A small-molecule ligand and the protein it binds are described below.
Small molecule (SMILES): CC(=O)N[C@@H]1[C@@H](O)[C@H](O)[C@@H](CO)O[C@H]1O

Sequence of chain 1.B:
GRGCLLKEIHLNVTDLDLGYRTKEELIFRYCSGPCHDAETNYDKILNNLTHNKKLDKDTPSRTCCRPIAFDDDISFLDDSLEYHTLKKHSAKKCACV

Binding-site contacts:
Ligand atom C1 contacts residue GLU27 of chain 1.B at 4.3 Å.
Ligand atom C8 contacts residue ASN14 of chain 1.B at 4.0 Å.
Ligand atom C8 contacts residue HIS12 of chain 1.B at 3.3 Å.
Ligand atom N2 contacts residue ASN14 of chain 1.B at 2.9 Å (h-bond).
Ligand atom O7 contacts residue LEU13 of chain 1.B at 3.7 Å.
Ligand atom C1 contacts residue ASN14 of chain 1.B at 1.4 Å.
Ligand atom O7 contacts residue ASP17 of chain 1.B at 4.1 Å.
Ligand atom C8 contacts residue GLU27 of chain 1.B at 4.0 Å.
Ligand atom N2 contacts residue GLU27 of chain 1.B at 3.8 Å.
Ligand atom O7 contacts residue ASN14 of chain 1.B at 3.4 Å (h-bond).
Ligand atom C7 contacts residue ASN14 of chain 1.B at 3.5 Å.
Ligand atom C4 contacts residue ASN14 of chain 1.B at 4.3 Å.
Ligand atom C8 contacts residue LEU13 of chain 1.B at 3.5 Å (hydrophobic).
Ligand atom C7 contacts residue LEU13 of chain 1.B at 3.7 Å (hydrophobic).
Ligand atom C3 contacts residue ASN14 of chain 1.B at 3.8 Å.
Ligand atom O7 contacts residue HIS12 of chain 1.B at 3.5 Å (h-bond).
Ligand atom C2 contacts residue ASN14 of chain 1.B at 2.5 Å.
Ligand atom C5 contacts residue ASN14 of chain 1.B at 3.7 Å.
Ligand atom O5 contacts residue ASN14 of chain 1.B at 2.4 Å (h-bond).
Ligand atom N2 contacts residue LEU13 of chain 1.B at 4.3 Å.
Ligand atom C7 contacts residue HIS12 of chain 1.B at 3.9 Å.